Sequence of chain 1.A:
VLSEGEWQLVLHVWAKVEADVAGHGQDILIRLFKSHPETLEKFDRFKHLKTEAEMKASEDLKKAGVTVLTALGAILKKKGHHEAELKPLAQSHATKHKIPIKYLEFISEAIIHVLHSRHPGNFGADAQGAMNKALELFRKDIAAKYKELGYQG

This protein binds this small molecule.
Small molecule (SMILES): CCCN=O

Binding-site contacts:
Ligand atom C2 contacts residue HEM1 of chain 1.B at 4.1 Å.
Ligand atom O1 contacts residue HEM1 of chain 1.B at 2.6 Å (h-bond).
Ligand atom C2 contacts residue VAL69 of chain 1.A at 4.1 Å (hydrophobic).
Ligand atom O1 contacts residue VAL69 of chain 1.A at 3.2 Å.
Ligand atom C1 contacts residue PHE44 of chain 1.A at 4.0 Å (hydrophobic).
Ligand atom C1 contacts residue LEU30 of chain 1.A at 3.5 Å (hydrophobic).
Ligand atom C1 contacts residue VAL69 of chain 1.A at 4.1 Å (hydrophobic).
Ligand atom C1 contacts residue ILE108 of chain 1.A at 3.5 Å (hydrophobic).
Ligand atom N1 contacts residue VAL69 of chain 1.A at 4.0 Å.
Ligand atom C3 contacts residue HEM1 of chain 1.B at 2.9 Å.
Ligand atom C1 contacts residue HEM1 of chain 1.B at 3.8 Å.
Ligand atom C2 contacts residue ALA65 of chain 1.A at 4.4 Å (hydrophobic).
Ligand atom N1 contacts residue HEM1 of chain 1.B at 1.9 Å.
Ligand atom C2 contacts residue PHE44 of chain 1.A at 3.7 Å (hydrophobic).
Ligand atom O1 contacts residue ALA65 of chain 1.A at 4.4 Å.
Ligand atom C3 contacts residue PHE44 of chain 1.A at 3.5 Å (hydrophobic).
Ligand atom N1 contacts residue HIS94 of chain 1.A at 3.9 Å.
Ligand atom C2 contacts residue LEU30 of chain 1.A at 3.9 Å (hydrophobic).